The protein below binds the small molecule below.
Small molecule (SMILES): CC(=O)N[C@@H]1[C@@H](O)[C@H](O)[C@@H](CO)O[C@H]1O

Sequence of chain 26.E:
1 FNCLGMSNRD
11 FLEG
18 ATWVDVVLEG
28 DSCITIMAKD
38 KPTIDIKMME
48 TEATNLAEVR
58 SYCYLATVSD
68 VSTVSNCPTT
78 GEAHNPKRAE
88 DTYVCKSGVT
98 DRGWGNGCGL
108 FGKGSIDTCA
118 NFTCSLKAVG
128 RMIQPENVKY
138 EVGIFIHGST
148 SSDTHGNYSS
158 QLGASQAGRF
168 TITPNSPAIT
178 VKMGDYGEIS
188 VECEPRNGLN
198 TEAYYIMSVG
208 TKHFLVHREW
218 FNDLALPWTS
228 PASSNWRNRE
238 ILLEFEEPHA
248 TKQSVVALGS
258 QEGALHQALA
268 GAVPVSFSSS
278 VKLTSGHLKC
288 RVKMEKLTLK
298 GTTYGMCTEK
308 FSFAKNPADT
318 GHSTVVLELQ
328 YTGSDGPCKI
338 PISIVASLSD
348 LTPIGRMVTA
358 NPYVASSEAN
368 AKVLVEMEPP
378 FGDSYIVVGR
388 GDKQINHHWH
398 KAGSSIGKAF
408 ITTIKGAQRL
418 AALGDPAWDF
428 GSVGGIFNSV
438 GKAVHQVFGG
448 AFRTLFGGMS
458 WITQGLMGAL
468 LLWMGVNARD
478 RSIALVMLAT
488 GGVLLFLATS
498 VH

Binding-site contacts:
Ligand atom O5 contacts residue ASN154 of chain 26.E at 2.4 Å (h-bond).
Ligand atom C7 contacts residue ASN154 of chain 26.E at 3.6 Å.
Ligand atom C3 contacts residue ASN154 of chain 26.E at 3.8 Å.
Ligand atom C1 contacts residue SER156 of chain 26.E at 4.5 Å.
Ligand atom C5 contacts residue ASN154 of chain 26.E at 3.6 Å.
Ligand atom O5 contacts residue SER157 of chain 26.E at 3.9 Å.
Ligand atom C1 contacts residue SER157 of chain 26.E at 4.2 Å.
Ligand atom N2 contacts residue ASN154 of chain 26.E at 2.9 Å (h-bond).
Ligand atom C8 contacts residue ASN154 of chain 26.E at 4.0 Å.
Ligand atom C4 contacts residue ASN154 of chain 26.E at 4.2 Å.
Ligand atom C2 contacts residue ASN154 of chain 26.E at 2.5 Å.
Ligand atom O7 contacts residue ASN154 of chain 26.E at 4.0 Å.
Ligand atom C1 contacts residue ASN154 of chain 26.E at 1.4 Å.